Sequence of chain 1.A:
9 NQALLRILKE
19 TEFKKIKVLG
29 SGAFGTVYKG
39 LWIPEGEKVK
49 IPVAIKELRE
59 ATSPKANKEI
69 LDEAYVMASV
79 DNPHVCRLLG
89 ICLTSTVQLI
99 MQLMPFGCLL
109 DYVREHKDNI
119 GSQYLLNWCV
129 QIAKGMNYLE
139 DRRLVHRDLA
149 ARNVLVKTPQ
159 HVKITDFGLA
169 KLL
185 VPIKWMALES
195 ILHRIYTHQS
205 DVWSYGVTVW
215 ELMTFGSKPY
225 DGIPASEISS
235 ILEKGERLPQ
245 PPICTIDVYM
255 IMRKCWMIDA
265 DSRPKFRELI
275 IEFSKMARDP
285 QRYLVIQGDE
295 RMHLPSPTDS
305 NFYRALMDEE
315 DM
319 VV

Binding-site contacts:
Ligand atom CAX contacts residue GLY105 of chain 1.A at 3.5 Å.
Ligand atom C8 contacts residue VAL35 of chain 1.A at 3.9 Å (hydrophobic).
Ligand atom CAH contacts residue LYS54 of chain 1.A at 3.3 Å.
Ligand atom NAV contacts residue VAL35 of chain 1.A at 3.7 Å.
Ligand atom CAF contacts residue LYS54 of chain 1.A at 3.6 Å.
Ligand atom C5 contacts residue LEU153 of chain 1.A at 3.8 Å (hydrophobic).
Ligand atom CAE contacts residue LYS54 of chain 1.A at 3.5 Å.
Ligand atom N9 contacts residue VAL35 of chain 1.A at 3.9 Å.
Ligand atom CAJ contacts residue PRO103 of chain 1.A at 3.6 Å (hydrophobic).
Ligand atom N1 contacts residue LEU101 of chain 1.A at 3.7 Å.
Ligand atom CAA contacts residue ANP1 of chain 1.L at 3.8 Å.
Ligand atom CAF contacts residue ASP164 of chain 1.A at 3.2 Å.
Ligand atom C6 contacts residue ALA52 of chain 1.A at 3.5 Å (hydrophobic).
Ligand atom CAD contacts residue MET99 of chain 1.A at 3.1 Å (hydrophobic).
Ligand atom CAC contacts residue GLU113 of chain 1.A at 3.7 Å.
Ligand atom CBD contacts residue ANP1 of chain 1.L at 3.0 Å.
Ligand atom CAH contacts residue ASP164 of chain 1.A at 2.9 Å.
Ligand atom CBD contacts residue MG1 of chain 1.M at 3.9 Å.
Ligand atom CAA contacts residue MG1 of chain 1.M at 3.4 Å.
Ligand atom C2 contacts residue MET102 of chain 1.A at 3.5 Å (hydrophobic).
Ligand atom CAD contacts residue LYS54 of chain 1.A at 3.4 Å.
Ligand atom NAV contacts residue MG1 of chain 1.M at 3.9 Å.
Ligand atom C6 contacts residue GLN100 of chain 1.A at 3.7 Å.
Ligand atom CAQ contacts residue LEU27 of chain 1.A at 3.7 Å (hydrophobic).
Ligand atom CAB contacts residue ANP1 of chain 1.L at 2.7 Å.
Ligand atom CAX contacts residue MET102 of chain 1.A at 3.3 Å (hydrophobic).
Ligand atom CAJ contacts residue GLY105 of chain 1.A at 3.8 Å.
Ligand atom C5 contacts residue ALA52 of chain 1.A at 3.8 Å (hydrophobic).
Ligand atom CAF contacts residue MET99 of chain 1.A at 3.6 Å (hydrophobic).
Ligand atom N2 contacts residue GLY105 of chain 1.A at 3.8 Å.
Ligand atom CAJ contacts residue MET102 of chain 1.A at 3.2 Å (hydrophobic).
Ligand atom CAL contacts residue PRO103 of chain 1.A at 3.7 Å (hydrophobic).
Ligand atom C6 contacts residue MET102 of chain 1.A at 3.7 Å (hydrophobic).
Ligand atom CAE contacts residue MET99 of chain 1.A at 3.4 Å (hydrophobic).
Ligand atom CAW contacts residue LYS54 of chain 1.A at 3.9 Å.
Ligand atom N1 contacts residue MET102 of chain 1.A at 3.0 Å (h-bond).
Ligand atom N2 contacts residue MET102 of chain 1.A at 2.6 Å (h-bond).
Ligand atom CAI contacts residue GLY105 of chain 1.A at 3.7 Å.
Ligand atom CAB contacts residue VAL35 of chain 1.A at 3.8 Å (hydrophobic).
Ligand atom NAV contacts residue ANP1 of chain 1.L at 3.6 Å (h-bond).

A small-molecule ligand and the protein it binds are described below.
Small molecule (SMILES): CC(C)n1c(Nc2ccccc2)nc2cnc(Nc3ccc(N4CCN(C)CC4)cc3)nc21